Sequence of chain 1.A:
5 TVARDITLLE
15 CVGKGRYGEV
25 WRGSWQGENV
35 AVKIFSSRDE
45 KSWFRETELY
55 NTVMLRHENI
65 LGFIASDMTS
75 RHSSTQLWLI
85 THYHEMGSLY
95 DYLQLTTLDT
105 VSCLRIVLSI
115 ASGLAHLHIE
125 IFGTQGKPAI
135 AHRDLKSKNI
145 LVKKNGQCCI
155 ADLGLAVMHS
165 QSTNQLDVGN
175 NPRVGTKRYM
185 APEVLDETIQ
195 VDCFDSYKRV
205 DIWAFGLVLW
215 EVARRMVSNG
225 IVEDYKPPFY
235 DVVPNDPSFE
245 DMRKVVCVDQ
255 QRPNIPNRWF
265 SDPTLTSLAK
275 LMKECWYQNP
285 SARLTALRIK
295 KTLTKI

The small molecule below binds the protein below.
Small molecule (SMILES): COc1cc(-c2cncc(-c3ccc(CN4CCCC4)cc3)c2C)cc(OC)c1OC

Binding-site contacts:
Ligand atom C25 contacts residue LEU145 of chain 1.A at 3.9 Å (hydrophobic).
Ligand atom C22 contacts residue HIS88 of chain 1.A at 3.9 Å.
Ligand atom C01 contacts residue ALA35 of chain 1.A at 3.5 Å (hydrophobic).
Ligand atom C28 contacts residue ASN143 of chain 1.A at 3.5 Å.
Ligand atom C01 contacts residue THR85 of chain 1.A at 3.6 Å.
Ligand atom C06 contacts residue LEU145 of chain 1.A at 3.5 Å (hydrophobic).
Ligand atom C12 contacts residue GLY91 of chain 1.A at 3.7 Å.
Ligand atom N08 contacts residue LEU145 of chain 1.A at 3.5 Å.
Ligand atom C07 contacts residue LEU145 of chain 1.A at 3.1 Å (hydrophobic).
Ligand atom O27 contacts residue ALA155 of chain 1.A at 3.6 Å.
Ligand atom O02 contacts residue LYS37 of chain 1.A at 3.3 Å.
Ligand atom O30 contacts residue LYS37 of chain 1.A at 3.4 Å.
Ligand atom C03 contacts residue VAL24 of chain 1.A at 3.9 Å (hydrophobic).
Ligand atom C24 contacts residue VAL24 of chain 1.A at 3.8 Å (hydrophobic).
Ligand atom C01 contacts residue LEU83 of chain 1.A at 3.5 Å (hydrophobic).
Ligand atom N08 contacts residue HIS88 of chain 1.A at 3.1 Å (h-bond).
Ligand atom C21 contacts residue VAL16 of chain 1.A at 3.8 Å (hydrophobic).
Ligand atom C22 contacts residue VAL16 of chain 1.A at 3.9 Å (hydrophobic).
Ligand atom C10 contacts residue LEU145 of chain 1.A at 3.9 Å (hydrophobic).
Ligand atom C19 contacts residue GLU89 of chain 1.A at 3.5 Å.
Ligand atom C20 contacts residue GLY91 of chain 1.A at 3.8 Å.
Ligand atom C19 contacts residue MET90 of chain 1.A at 3.8 Å (hydrophobic).
Ligand atom C04 contacts residue VAL24 of chain 1.A at 3.7 Å (hydrophobic).
Ligand atom C09 contacts residue HIS88 of chain 1.A at 3.2 Å.
Ligand atom C20 contacts residue GLU89 of chain 1.A at 3.5 Å.
Ligand atom C28 contacts residue LYS142 of chain 1.A at 3.5 Å.
Ligand atom N16 contacts residue ASP95 of chain 1.A at 3.8 Å.
Ligand atom C23 contacts residue LEU145 of chain 1.A at 3.9 Å (hydrophobic).
Ligand atom C21 contacts residue TYR87 of chain 1.A at 3.6 Å (hydrophobic).
Ligand atom C13 contacts residue ASP95 of chain 1.A at 3.9 Å.
Ligand atom C31 contacts residue ASP156 of chain 1.A at 3.6 Å.
Ligand atom C04 contacts residue ALA35 of chain 1.A at 3.6 Å (hydrophobic).
Ligand atom C22 contacts residue TYR87 of chain 1.A at 3.6 Å (hydrophobic).
Ligand atom C31 contacts residue GLU50 of chain 1.A at 3.6 Å.
Ligand atom C07 contacts residue HIS86 of chain 1.A at 3.9 Å.
Ligand atom C01 contacts residue LYS37 of chain 1.A at 3.4 Å.
Ligand atom N08 contacts residue TYR87 of chain 1.A at 3.8 Å.
Ligand atom C07 contacts residue ALA35 of chain 1.A at 3.7 Å (hydrophobic).
Ligand atom C12 contacts residue SER92 of chain 1.A at 3.9 Å.
Ligand atom C13 contacts residue GLY91 of chain 1.A at 3.6 Å.